This small molecule binds to this protein.
Small molecule (SMILES): CNC(=O)[C@H](O)[C@H](CCC(C)(F)F)NC(=O)[C@@H]1[C@H]2CCC[C@H]2CN1C(=O)[C@@H](NC(=O)OC)C(C)(C)C

Sequence of chain 2.A:
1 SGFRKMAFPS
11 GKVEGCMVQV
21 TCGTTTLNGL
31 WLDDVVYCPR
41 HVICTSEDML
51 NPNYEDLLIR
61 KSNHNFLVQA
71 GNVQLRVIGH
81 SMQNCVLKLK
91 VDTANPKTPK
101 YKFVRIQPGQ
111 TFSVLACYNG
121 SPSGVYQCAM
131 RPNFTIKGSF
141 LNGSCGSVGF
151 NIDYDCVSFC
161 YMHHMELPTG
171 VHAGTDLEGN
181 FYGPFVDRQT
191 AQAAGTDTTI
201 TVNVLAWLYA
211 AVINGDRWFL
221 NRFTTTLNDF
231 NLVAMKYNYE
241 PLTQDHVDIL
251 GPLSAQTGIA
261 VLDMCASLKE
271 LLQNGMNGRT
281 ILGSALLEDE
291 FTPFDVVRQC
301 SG

Binding-site contacts:
Ligand atom C22 contacts residue ASN142 of chain 2.A at 3.5 Å.
Ligand atom C16 contacts residue CYS145 of chain 2.A at 2.7 Å (hydrophobic).
Ligand atom C11 contacts residue GLN189 of chain 2.A at 3.7 Å.
Ligand atom C17 contacts residue CYS145 of chain 2.A at 3.1 Å (hydrophobic).
Ligand atom C20 contacts residue GLU166 of chain 2.A at 3.5 Å.
Ligand atom C23 contacts residue EDO1 of chain 2.E at 3.5 Å.
Ligand atom C23 contacts residue GLY143 of chain 2.A at 3.5 Å.
Ligand atom O1 contacts residue GLU166 of chain 2.A at 3.2 Å (salt-bridge).
Ligand atom F contacts residue SER144 of chain 2.A at 3.2 Å.
Ligand atom F1 contacts residue HIS163 of chain 2.A at 3.0 Å.
Ligand atom N2 contacts residue HIS164 of chain 2.A at 2.9 Å (h-bond).
Ligand atom F contacts residue ASN142 of chain 2.A at 3.5 Å.
Ligand atom N3 contacts residue EDO1 of chain 2.E at 3.0 Å (h-bond).
Ligand atom O4 contacts residue CYS145 of chain 2.A at 2.9 Å (h-bond).
Ligand atom O3 contacts residue HIS41 of chain 2.A at 2.5 Å (h-bond).
Ligand atom F contacts residue PHE140 of chain 2.A at 3.5 Å.
Ligand atom C5 contacts residue GLU166 of chain 2.A at 3.5 Å.
Ligand atom C6 contacts residue GLU166 of chain 2.A at 3.6 Å.
Ligand atom F1 contacts residue GLU166 of chain 2.A at 3.4 Å.
Ligand atom C21 contacts residue CYS145 of chain 2.A at 1.8 Å (hydrophobic).
Ligand atom O3 contacts residue CYS145 of chain 2.A at 2.6 Å (h-bond).
Ligand atom C23 contacts residue ASN142 of chain 2.A at 3.5 Å.
Ligand atom O4 contacts residue SER144 of chain 2.A at 3.2 Å (h-bond).
Ligand atom C7 contacts residue THR190 of chain 2.A at 3.3 Å.
Ligand atom O4 contacts residue ASN142 of chain 2.A at 3.6 Å.
Ligand atom O contacts residue GLU166 of chain 2.A at 3.0 Å (salt-bridge).
Ligand atom O contacts residue MET165 of chain 2.A at 3.4 Å.
Ligand atom C22 contacts residue CYS145 of chain 2.A at 2.8 Å (hydrophobic).
Ligand atom O4 contacts residue GLY143 of chain 2.A at 2.8 Å (h-bond).
Ligand atom C12 contacts residue ARG188 of chain 2.A at 3.6 Å.
Ligand atom C21 contacts residue HIS41 of chain 2.A at 3.6 Å.
Ligand atom C14 contacts residue HIS41 of chain 2.A at 3.4 Å.
Ligand atom F contacts residue LEU141 of chain 2.A at 2.9 Å.
Ligand atom C14 contacts residue HIS164 of chain 2.A at 3.6 Å.
Ligand atom C8 contacts residue HIS164 of chain 2.A at 3.5 Å.
Ligand atom O3 contacts residue EDO1 of chain 2.E at 3.4 Å (h-bond).
Ligand atom C23 contacts residue THR26 of chain 2.A at 3.3 Å.
Ligand atom N2 contacts residue CYS145 of chain 2.A at 3.2 Å (h-bond).
Ligand atom N3 contacts residue ASN142 of chain 2.A at 3.5 Å (h-bond).
Ligand atom N contacts residue GLU166 of chain 2.A at 2.9 Å (salt-bridge).

Sequence of chain 1.A:
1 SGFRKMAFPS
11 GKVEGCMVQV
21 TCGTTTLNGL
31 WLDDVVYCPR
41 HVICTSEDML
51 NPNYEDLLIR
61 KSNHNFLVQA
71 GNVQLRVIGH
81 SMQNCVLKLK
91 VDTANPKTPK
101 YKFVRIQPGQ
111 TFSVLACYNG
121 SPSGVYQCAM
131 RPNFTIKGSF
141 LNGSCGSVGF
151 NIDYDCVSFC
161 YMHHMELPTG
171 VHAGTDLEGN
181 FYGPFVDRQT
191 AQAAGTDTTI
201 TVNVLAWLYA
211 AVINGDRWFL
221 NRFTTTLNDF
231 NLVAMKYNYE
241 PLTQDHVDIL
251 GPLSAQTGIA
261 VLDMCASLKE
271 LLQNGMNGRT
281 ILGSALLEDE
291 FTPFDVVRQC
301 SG